Sequence of chain 4.A:
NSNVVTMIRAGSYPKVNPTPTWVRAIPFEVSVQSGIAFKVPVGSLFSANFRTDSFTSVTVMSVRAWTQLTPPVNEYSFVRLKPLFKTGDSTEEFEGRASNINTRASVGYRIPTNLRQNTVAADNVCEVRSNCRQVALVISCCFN

A small-molecule ligand and the protein it binds are described below.
Small molecule (SMILES): CO[P](=O)(O)O[C@H]1[C@@H](O)[C@H](n2ccc(=O)[nH]c2=O)O[C@@H]1COP(=O)(O)O

Binding-site contacts:
Ligand atom OP3 contacts residue ARG125 of chain 4.A at 2.8 Å.
Ligand atom N3 contacts residue ARG125 of chain 4.A at 3.6 Å (salt-bridge).
Ligand atom C1' contacts residue ARG125 of chain 4.A at 4.2 Å.
Ligand atom P contacts residue ARG131 of chain 4.A at 3.5 Å.
Ligand atom C5' contacts residue SER77 of chain 4.A at 4.4 Å.
Ligand atom O2 contacts residue ARG125 of chain 4.A at 3.9 Å.
Ligand atom N1 contacts residue ARG125 of chain 4.A at 3.7 Å.
Ligand atom O3' contacts residue ARG125 of chain 4.A at 4.0 Å.
Ligand atom OP1 contacts residue ARG131 of chain 4.A at 3.4 Å (salt-bridge).
Ligand atom OP1 contacts residue ARG125 of chain 4.A at 2.9 Å (salt-bridge).
Ligand atom P contacts residue ARG125 of chain 4.A at 3.7 Å.
Ligand atom C2' contacts residue ARG125 of chain 4.A at 3.6 Å.
Ligand atom O5' contacts residue ARG131 of chain 4.A at 2.6 Å (salt-bridge).
Ligand atom C5' contacts residue ARG131 of chain 4.A at 3.2 Å.
Ligand atom O4 contacts residue ARG125 of chain 4.A at 3.8 Å.
Ligand atom C5' contacts residue MET76 of chain 4.A at 4.3 Å (hydrophobic).
Ligand atom C4' contacts residue ARG125 of chain 4.A at 4.4 Å.
Ligand atom C6 contacts residue ARG125 of chain 4.A at 3.5 Å.
Ligand atom C5' contacts residue ARG125 of chain 4.A at 4.1 Å.
Ligand atom C4 contacts residue ARG125 of chain 4.A at 3.5 Å.
Ligand atom C5 contacts residue ARG125 of chain 4.A at 3.5 Å.
Ligand atom C2 contacts residue ARG125 of chain 4.A at 3.8 Å.
Ligand atom C3' contacts residue ARG125 of chain 4.A at 3.3 Å.
Ligand atom OP2 contacts residue SER77 of chain 4.A at 4.1 Å.
Ligand atom OP2 contacts residue ARG131 of chain 4.A at 3.7 Å.
Ligand atom O5' contacts residue ARG125 of chain 4.A at 3.0 Å (salt-bridge).